Sequence of chain 3.B:
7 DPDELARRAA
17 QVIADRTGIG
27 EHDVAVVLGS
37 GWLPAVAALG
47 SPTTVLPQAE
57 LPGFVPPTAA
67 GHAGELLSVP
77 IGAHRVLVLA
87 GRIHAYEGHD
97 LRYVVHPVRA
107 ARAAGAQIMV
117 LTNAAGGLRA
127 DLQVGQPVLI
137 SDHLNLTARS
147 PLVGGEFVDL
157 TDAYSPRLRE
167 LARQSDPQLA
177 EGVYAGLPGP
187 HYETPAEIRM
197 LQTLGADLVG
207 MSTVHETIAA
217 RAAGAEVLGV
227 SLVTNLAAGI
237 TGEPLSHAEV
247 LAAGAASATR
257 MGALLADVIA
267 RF

A protein and the small-molecule ligand that binds it are described below.
Small molecule (SMILES): Nc1nc(=O)c2ncn([C@H]3C[C@H](O)[C@@H](CO)O3)c2[nH]1

Binding-site contacts:
Ligand atom C6 contacts residue TYR188 of chain 3.B at 3.7 Å (hydrophobic).
Ligand atom O6 contacts residue LEU241 of chain 3.B at 3.5 Å.
Ligand atom C2 contacts residue TYR188 of chain 3.B at 3.6 Å (hydrophobic).
Ligand atom N7 contacts residue ASN231 of chain 3.B at 2.6 Å (h-bond).
Ligand atom N9 contacts residue ALA120 of chain 3.B at 3.3 Å (h-bond).
Ligand atom O3' contacts residue SER36 of chain 3.B at 2.6 Å (h-bond).
Ligand atom N1 contacts residue VAL205 of chain 3.B at 3.6 Å.
Ligand atom C8 contacts residue THR230 of chain 3.B at 3.2 Å.
Ligand atom C5 contacts residue GLY122 of chain 3.B at 3.4 Å.
Ligand atom C3' contacts residue SER36 of chain 3.B at 3.4 Å.
Ligand atom C2 contacts residue GLU189 of chain 3.B at 3.4 Å.
Ligand atom C8 contacts residue ALA121 of chain 3.B at 3.6 Å (hydrophobic).
Ligand atom C5' contacts residue TYR188 of chain 3.B at 3.3 Å (hydrophobic).
Ligand atom O4' contacts residue ALA120 of chain 3.B at 3.4 Å.
Ligand atom C4' contacts residue SER36 of chain 3.B at 3.5 Å.
Ligand atom O6 contacts residue GLU189 of chain 3.B at 3.6 Å.
Ligand atom O3' contacts residue ALA120 of chain 3.B at 3.6 Å.
Ligand atom O6 contacts residue ASN231 of chain 3.B at 3.1 Å (h-bond).
Ligand atom C5' contacts residue HIS243 of chain 3.B at 3.6 Å.
Ligand atom O5' contacts residue TYR188 of chain 3.B at 2.8 Å (h-bond).
Ligand atom O6 contacts residue GLY122 of chain 3.B at 3.3 Å.
Ligand atom C6 contacts residue GLY122 of chain 3.B at 3.6 Å.
Ligand atom C2' contacts residue ALA120 of chain 3.B at 3.3 Å (hydrophobic).
Ligand atom N1 contacts residue GLU189 of chain 3.B at 2.6 Å (salt-bridge).
Ligand atom C3' contacts residue SO41 of chain 3.E at 3.0 Å.
Ligand atom O4' contacts residue VAL246 of chain 3.B at 3.1 Å.
Ligand atom N1 contacts residue TYR188 of chain 3.B at 3.5 Å.
Ligand atom N3 contacts residue MET207 of chain 3.B at 3.6 Å.
Ligand atom N7 contacts residue ALA121 of chain 3.B at 3.3 Å.
Ligand atom N3 contacts residue GLY206 of chain 3.B at 3.4 Å.
Ligand atom O3' contacts residue SO41 of chain 3.E at 2.5 Å (h-bond).
Ligand atom O5' contacts residue HIS243 of chain 3.B at 2.2 Å (h-bond).
Ligand atom N7 contacts residue GLY122 of chain 3.B at 3.2 Å (h-bond).
Ligand atom C1' contacts residue ALA120 of chain 3.B at 2.9 Å (hydrophobic).
Ligand atom C6 contacts residue GLU189 of chain 3.B at 3.5 Å.
Ligand atom C8 contacts residue ASN231 of chain 3.B at 3.3 Å.
Ligand atom N2 contacts residue GLU189 of chain 3.B at 2.5 Å (salt-bridge).
Ligand atom N2 contacts residue MET207 of chain 3.B at 3.4 Å.
Ligand atom C5' contacts residue MET207 of chain 3.B at 3.4 Å (hydrophobic).
Ligand atom N7 contacts residue THR230 of chain 3.B at 3.5 Å (h-bond).